Sequence of chain 12.C:
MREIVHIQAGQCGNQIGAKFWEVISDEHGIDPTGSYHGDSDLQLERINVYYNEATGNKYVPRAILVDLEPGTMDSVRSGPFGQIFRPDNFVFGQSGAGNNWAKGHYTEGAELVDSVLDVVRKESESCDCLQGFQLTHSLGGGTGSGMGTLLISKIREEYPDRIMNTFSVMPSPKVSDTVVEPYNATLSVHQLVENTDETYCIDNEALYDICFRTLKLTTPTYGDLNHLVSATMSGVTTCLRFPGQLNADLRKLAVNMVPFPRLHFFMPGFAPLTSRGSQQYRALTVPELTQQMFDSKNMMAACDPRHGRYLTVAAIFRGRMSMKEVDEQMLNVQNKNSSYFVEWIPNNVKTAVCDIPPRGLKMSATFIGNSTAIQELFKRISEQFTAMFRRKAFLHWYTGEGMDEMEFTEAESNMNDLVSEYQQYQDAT

This small molecule binds to this protein.
Small molecule (SMILES): CC(=O)O[C@H]1C(=O)[C@@]2(C)[C@H]([C@H](OC(=O)c3ccccc3)[C@]3(O)C[C@H](OC(=O)[C@H](O)[C@@H](NC(=O)c4ccccc4)c4ccccc4)C(C)=C1C3(C)C)[C@]1(OC(C)=O)CO[C@@H]1C[C@@H]2O

Binding-site contacts:
Ligand atom C05 contacts residue HIS227 of chain 12.C at 2.9 Å.
Ligand atom O13 contacts residue PRO358 of chain 12.C at 3.5 Å.
Ligand atom C41 contacts residue SER234 of chain 12.C at 3.7 Å.
Ligand atom C40 contacts residue SER234 of chain 12.C at 3.1 Å.
Ligand atom C30 contacts residue HIS227 of chain 12.C at 3.1 Å.
Ligand atom O13 contacts residue GLY360 of chain 12.C at 3.8 Å.
Ligand atom C04 contacts residue HIS227 of chain 12.C at 3.3 Å.
Ligand atom O06 contacts residue PRO272 of chain 12.C at 3.6 Å.
Ligand atom O13 contacts residue ARG359 of chain 12.C at 3.1 Å (salt-bridge).
Ligand atom O07 contacts residue ARG276 of chain 12.C at 3.8 Å.
Ligand atom C44 contacts residue LEU361 of chain 12.C at 3.8 Å (hydrophobic).
Ligand atom C09 contacts residue HIS227 of chain 12.C at 3.3 Å.
Ligand atom C13 contacts residue HIS227 of chain 12.C at 3.9 Å.
Ligand atom C31 contacts residue HIS227 of chain 12.C at 3.8 Å.
Ligand atom C41 contacts residue VAL23 of chain 12.C at 2.8 Å (hydrophobic).
Ligand atom O06 contacts residue LEU215 of chain 12.C at 3.7 Å.
Ligand atom C08 contacts residue LEU228 of chain 12.C at 3.6 Å (hydrophobic).
Ligand atom C16 contacts residue PRO272 of chain 12.C at 3.6 Å (hydrophobic).
Ligand atom C44 contacts residue GLY360 of chain 12.C at 3.9 Å.
Ligand atom C07 contacts residue HIS227 of chain 12.C at 2.3 Å.
Ligand atom C15 contacts residue PRO272 of chain 12.C at 3.3 Å (hydrophobic).
Ligand atom O06 contacts residue LEU273 of chain 12.C at 3.6 Å.
Ligand atom O08 contacts residue ARG276 of chain 12.C at 3.3 Å.
Ligand atom O14 contacts residue HIS227 of chain 12.C at 2.1 Å (h-bond).
Ligand atom C40 contacts residue VAL23 of chain 12.C at 3.5 Å (hydrophobic).
Ligand atom O12 contacts residue GLY360 of chain 12.C at 3.4 Å (h-bond).
Ligand atom C36 contacts residue HIS227 of chain 12.C at 3.7 Å.
Ligand atom C06 contacts residue ASP224 of chain 12.C at 3.4 Å.
Ligand atom O05 contacts residue LEU361 of chain 12.C at 3.8 Å.
Ligand atom C08 contacts residue HIS227 of chain 12.C at 2.9 Å.
Ligand atom C19 contacts residue ARG276 of chain 12.C at 3.9 Å.
Ligand atom C28 contacts residue PRO358 of chain 12.C at 3.8 Å (hydrophobic).
Ligand atom C06 contacts residue HIS227 of chain 12.C at 2.3 Å.
Ligand atom C14 contacts residue THR274 of chain 12.C at 3.6 Å.
Ligand atom C17 contacts residue LEU361 of chain 12.C at 3.9 Å (hydrophobic).
Ligand atom O06 contacts residue THR274 of chain 12.C at 3.1 Å (h-bond).
Ligand atom C39 contacts residue ALA231 of chain 12.C at 3.8 Å (hydrophobic).
Ligand atom C19 contacts residue THR274 of chain 12.C at 3.2 Å.
Ligand atom C42 contacts residue VAL23 of chain 12.C at 3.4 Å (hydrophobic).
Ligand atom C14 contacts residue LEU215 of chain 12.C at 3.8 Å (hydrophobic).